Binding-site contacts:
Ligand atom C9 contacts residue PHE237 of chain 5.A at 3.7 Å (hydrophobic).
Ligand atom CL3 contacts residue LEU240 of chain 5.A at 3.8 Å.
Ligand atom O1 contacts residue ILE110 of chain 5.A at 3.7 Å.
Ligand atom C2 contacts residue PHE237 of chain 5.A at 3.6 Å (hydrophobic).
Ligand atom C20 contacts residue LEU240 of chain 5.A at 3.8 Å (hydrophobic).
Ligand atom C17 contacts residue TYR159 of chain 5.A at 3.7 Å (hydrophobic).
Ligand atom CL2 contacts residue TYR159 of chain 5.A at 3.6 Å.
Ligand atom C21 contacts residue SER128 of chain 5.A at 3.8 Å.
Ligand atom CL2 contacts residue ALA24 of chain 5.C at 3.5 Å.
Ligand atom CL2 contacts residue ILE25 of chain 5.C at 3.4 Å.
Ligand atom C13 contacts residue PHE134 of chain 5.A at 3.7 Å (hydrophobic).
Ligand atom O1 contacts residue MET132 of chain 5.A at 3.7 Å.
Ligand atom C12 contacts residue PHE134 of chain 5.A at 3.8 Å (hydrophobic).
Ligand atom C14 contacts residue TYR159 of chain 5.A at 3.5 Å (hydrophobic).
Ligand atom C9 contacts residue VAL199 of chain 5.A at 3.6 Å (hydrophobic).
Ligand atom O1 contacts residue PHE237 of chain 5.A at 3.8 Å.
Ligand atom O3 contacts residue TYR112 of chain 5.A at 3.6 Å.
Ligand atom C21 contacts residue TYR205 of chain 5.A at 3.8 Å (hydrophobic).
Ligand atom C13 contacts residue MET132 of chain 5.A at 3.4 Å (hydrophobic).
Ligand atom C21 contacts residue HIS207 of chain 5.A at 3.6 Å.
Ligand atom C17 contacts residue ALA24 of chain 5.C at 3.7 Å (hydrophobic).
Ligand atom C13 contacts residue ILE110 of chain 5.A at 3.7 Å (hydrophobic).
Ligand atom C11 contacts residue ILE110 of chain 5.A at 3.8 Å (hydrophobic).
Ligand atom CL3 contacts residue PHE134 of chain 5.A at 3.8 Å.
Ligand atom C16 contacts residue ALA24 of chain 5.C at 3.8 Å (hydrophobic).
Ligand atom C20 contacts residue ILE194 of chain 5.A at 3.8 Å (hydrophobic).
Ligand atom C12 contacts residue ILE110 of chain 5.A at 3.8 Å (hydrophobic).
Ligand atom C10 contacts residue TYR159 of chain 5.A at 3.5 Å (hydrophobic).
Ligand atom C19 contacts residue LEU240 of chain 5.A at 3.8 Å (hydrophobic).
Ligand atom C6 contacts residue TYR112 of chain 5.A at 3.7 Å (hydrophobic).
Ligand atom O2 contacts residue VAL196 of chain 5.A at 3.4 Å.
Ligand atom C1 contacts residue TYR205 of chain 5.A at 3.8 Å (hydrophobic).
Ligand atom C5 contacts residue TYR112 of chain 5.A at 3.5 Å (hydrophobic).
Ligand atom O3 contacts residue PHE130 of chain 5.A at 3.6 Å.
Ligand atom C3 contacts residue MET132 of chain 5.A at 3.7 Å (hydrophobic).
Ligand atom C8 contacts residue MET132 of chain 5.A at 3.4 Å (hydrophobic).
Ligand atom C7 contacts residue PHE237 of chain 5.A at 3.5 Å (hydrophobic).
Ligand atom C7 contacts residue MET132 of chain 5.A at 3.3 Å (hydrophobic).
Ligand atom C16 contacts residue TYR159 of chain 5.A at 3.8 Å (hydrophobic).
Ligand atom C4 contacts residue MET132 of chain 5.A at 3.8 Å (hydrophobic).

Sequence of chain 5.C:
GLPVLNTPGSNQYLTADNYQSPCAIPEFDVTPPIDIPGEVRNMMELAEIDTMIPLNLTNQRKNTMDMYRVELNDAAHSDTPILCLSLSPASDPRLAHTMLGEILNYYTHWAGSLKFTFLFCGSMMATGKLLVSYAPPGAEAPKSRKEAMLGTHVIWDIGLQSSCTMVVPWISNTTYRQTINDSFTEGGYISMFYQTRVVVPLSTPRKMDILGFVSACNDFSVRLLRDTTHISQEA

This small molecule binds to this protein.
Small molecule (SMILES): COc1ccc(OCc2ccc(COc3c(Cl)cccc3Cl)cc2)c(Cl)c1

Sequence of chain 5.A:
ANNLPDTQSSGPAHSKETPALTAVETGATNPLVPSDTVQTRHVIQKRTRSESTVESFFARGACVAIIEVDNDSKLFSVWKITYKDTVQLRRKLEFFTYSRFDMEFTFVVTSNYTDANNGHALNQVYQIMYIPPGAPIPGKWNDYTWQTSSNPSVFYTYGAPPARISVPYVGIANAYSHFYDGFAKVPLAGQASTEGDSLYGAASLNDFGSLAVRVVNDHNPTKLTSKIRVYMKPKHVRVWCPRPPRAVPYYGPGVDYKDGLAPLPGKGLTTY